Sequence of chain 1.A:
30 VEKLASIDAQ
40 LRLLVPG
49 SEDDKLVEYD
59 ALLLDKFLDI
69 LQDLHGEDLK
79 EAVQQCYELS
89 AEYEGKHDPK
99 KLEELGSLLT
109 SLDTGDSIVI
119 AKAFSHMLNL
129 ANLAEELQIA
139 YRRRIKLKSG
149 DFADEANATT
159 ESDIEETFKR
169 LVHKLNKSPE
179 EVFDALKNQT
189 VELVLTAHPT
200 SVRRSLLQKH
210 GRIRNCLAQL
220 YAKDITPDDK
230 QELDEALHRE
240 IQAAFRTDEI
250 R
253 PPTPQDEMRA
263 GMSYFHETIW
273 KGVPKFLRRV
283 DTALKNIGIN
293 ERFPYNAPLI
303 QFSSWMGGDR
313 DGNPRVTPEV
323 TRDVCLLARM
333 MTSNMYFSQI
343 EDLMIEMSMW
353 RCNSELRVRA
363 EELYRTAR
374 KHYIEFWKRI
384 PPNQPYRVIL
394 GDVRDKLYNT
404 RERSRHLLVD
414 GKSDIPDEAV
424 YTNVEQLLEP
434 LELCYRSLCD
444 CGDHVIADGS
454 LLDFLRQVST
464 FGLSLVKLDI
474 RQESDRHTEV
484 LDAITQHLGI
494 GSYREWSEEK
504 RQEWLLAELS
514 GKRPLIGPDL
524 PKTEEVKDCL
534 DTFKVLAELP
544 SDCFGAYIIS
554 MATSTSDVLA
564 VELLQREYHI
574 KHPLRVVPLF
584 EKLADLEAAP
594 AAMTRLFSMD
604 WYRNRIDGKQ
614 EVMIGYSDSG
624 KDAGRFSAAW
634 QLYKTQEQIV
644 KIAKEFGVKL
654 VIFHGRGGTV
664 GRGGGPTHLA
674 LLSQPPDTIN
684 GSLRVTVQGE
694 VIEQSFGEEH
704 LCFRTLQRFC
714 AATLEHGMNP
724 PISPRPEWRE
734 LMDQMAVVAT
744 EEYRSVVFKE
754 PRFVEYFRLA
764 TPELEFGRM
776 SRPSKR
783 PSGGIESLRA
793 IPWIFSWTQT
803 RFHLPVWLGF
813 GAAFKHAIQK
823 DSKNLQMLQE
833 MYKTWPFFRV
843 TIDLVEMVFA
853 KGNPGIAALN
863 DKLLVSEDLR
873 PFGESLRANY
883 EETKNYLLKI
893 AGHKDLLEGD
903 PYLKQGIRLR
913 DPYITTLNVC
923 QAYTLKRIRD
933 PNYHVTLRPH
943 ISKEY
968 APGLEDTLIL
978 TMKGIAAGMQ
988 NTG

Binding-site contacts:
Ligand atom O2 contacts residue ARG659 of chain 1.A at 3.0 Å (salt-bridge).
Ligand atom P contacts residue ARG777 of chain 1.A at 3.8 Å.
Ligand atom P contacts residue ARG791 of chain 1.A at 4.0 Å.
Ligand atom O3 contacts residue TRP307 of chain 1.A at 3.2 Å.
Ligand atom O6 contacts residue ILE793 of chain 1.A at 3.2 Å.
Ligand atom C3 contacts residue ARG659 of chain 1.A at 3.5 Å.
Ligand atom C2 contacts residue ARG659 of chain 1.A at 3.7 Å.
Ligand atom C6 contacts residue ARG474 of chain 1.A at 3.7 Å.
Ligand atom O2 contacts residue MET616 of chain 1.A at 3.2 Å.
Ligand atom O5 contacts residue ARG659 of chain 1.A at 4.0 Å.
Ligand atom O4 contacts residue THR194 of chain 1.A at 3.5 Å.
Ligand atom O3P contacts residue ARG474 of chain 1.A at 3.4 Å (salt-bridge).
Ligand atom O5 contacts residue ARG474 of chain 1.A at 3.9 Å.
Ligand atom O4 contacts residue ARG659 of chain 1.A at 3.5 Å.
Ligand atom O2P contacts residue ARG777 of chain 1.A at 2.8 Å (salt-bridge).
Ligand atom C2 contacts residue MET616 of chain 1.A at 3.5 Å (hydrophobic).
Ligand atom C4 contacts residue ARG659 of chain 1.A at 3.8 Å.
Ligand atom O3 contacts residue MET616 of chain 1.A at 3.5 Å.
Ligand atom C1 contacts residue ARG659 of chain 1.A at 3.9 Å.
Ligand atom C6 contacts residue ILE793 of chain 1.A at 3.6 Å (hydrophobic).
Ligand atom O3 contacts residue THR194 of chain 1.A at 3.9 Å.
Ligand atom C3 contacts residue TRP307 of chain 1.A at 3.6 Å (hydrophobic).
Ligand atom O1 contacts residue ARG659 of chain 1.A at 3.3 Å.
Ligand atom O1 contacts residue ASP621 of chain 1.A at 3.2 Å (salt-bridge).
Ligand atom O3 contacts residue ARG659 of chain 1.A at 3.9 Å.
Ligand atom O3 contacts residue THR689 of chain 1.A at 3.1 Å (h-bond).
Ligand atom O1P contacts residue ASP621 of chain 1.A at 3.2 Å (salt-bridge).
Ligand atom O1P contacts residue ALA792 of chain 1.A at 3.8 Å.
Ligand atom O2 contacts residue GLY658 of chain 1.A at 3.0 Å.
Ligand atom O3P contacts residue ASP621 of chain 1.A at 3.9 Å.
Ligand atom C1 contacts residue ASP621 of chain 1.A at 3.6 Å.
Ligand atom O2P contacts residue ILE793 of chain 1.A at 3.4 Å (h-bond).
Ligand atom O2P contacts residue ARG791 of chain 1.A at 3.6 Å (salt-bridge).
Ligand atom C4 contacts residue TRP307 of chain 1.A at 3.4 Å (hydrophobic).
Ligand atom C5 contacts residue ARG659 of chain 1.A at 3.6 Å.
Ligand atom C2 contacts residue TRP307 of chain 1.A at 3.8 Å (hydrophobic).
Ligand atom O6 contacts residue ARG777 of chain 1.A at 3.5 Å (salt-bridge).
Ligand atom O3P contacts residue ARG791 of chain 1.A at 2.9 Å (salt-bridge).
Ligand atom O2P contacts residue ALA792 of chain 1.A at 3.5 Å (h-bond).
Ligand atom O3 contacts residue GLY658 of chain 1.A at 4.0 Å.

A small-molecule ligand and the protein it binds are described below.
Small molecule (SMILES): O=P(O)(O)OC[C@H]1O[C@H](O)[C@H](O)[C@@H](O)[C@@H]1O